Sequence of chain 1.A:
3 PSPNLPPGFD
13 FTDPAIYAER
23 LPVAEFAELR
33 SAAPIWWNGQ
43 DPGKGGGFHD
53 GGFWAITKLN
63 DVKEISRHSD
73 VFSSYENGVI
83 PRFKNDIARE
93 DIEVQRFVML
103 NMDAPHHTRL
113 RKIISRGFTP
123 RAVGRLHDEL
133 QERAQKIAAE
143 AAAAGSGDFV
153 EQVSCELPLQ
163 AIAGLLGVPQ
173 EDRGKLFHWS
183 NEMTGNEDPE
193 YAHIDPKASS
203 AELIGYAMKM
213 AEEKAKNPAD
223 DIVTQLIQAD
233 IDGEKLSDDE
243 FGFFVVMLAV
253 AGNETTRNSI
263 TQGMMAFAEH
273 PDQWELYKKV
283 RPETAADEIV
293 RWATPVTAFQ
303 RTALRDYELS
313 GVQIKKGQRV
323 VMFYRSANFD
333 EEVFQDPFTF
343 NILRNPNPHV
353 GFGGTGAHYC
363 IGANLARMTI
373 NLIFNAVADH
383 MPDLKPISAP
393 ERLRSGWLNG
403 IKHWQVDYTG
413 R

The small molecule below binds the protein below.
Small molecule (SMILES): CCCC(=O)c1cc2cc(-c3ccncc3)ccc2n1CCC1CCNCC1

Binding-site contacts:
Ligand atom C18 contacts residue LYS199 of chain 1.A at 3.5 Å.
Ligand atom C03 contacts residue ALA203 of chain 1.A at 4.0 Å (hydrophobic).
Ligand atom C09 contacts residue SER202 of chain 1.A at 3.6 Å.
Ligand atom C13 contacts residue ILE89 of chain 1.A at 4.1 Å (hydrophobic).
Ligand atom C10 contacts residue VAL96 of chain 1.A at 4.2 Å (hydrophobic).
Ligand atom C07 contacts residue LYS199 of chain 1.A at 4.0 Å.
Ligand atom C12 contacts residue GLN97 of chain 1.A at 4.2 Å.
Ligand atom N14 contacts residue GLN97 of chain 1.A at 4.3 Å.
Ligand atom C13 contacts residue KB91 of chain 1.E at 4.2 Å.
Ligand atom C18 contacts residue ASP93 of chain 1.A at 3.1 Å.
Ligand atom C17 contacts residue VAL96 of chain 1.A at 4.0 Å (hydrophobic).
Ligand atom C04 contacts residue ILE206 of chain 1.A at 3.8 Å (hydrophobic).
Ligand atom C11 contacts residue GLN97 of chain 1.A at 3.7 Å.
Ligand atom C15 contacts residue KB91 of chain 1.E at 3.2 Å.
Ligand atom C15 contacts residue GLN97 of chain 1.A at 3.8 Å.
Ligand atom C17 contacts residue LYS199 of chain 1.A at 3.6 Å.
Ligand atom C08 contacts residue SER202 of chain 1.A at 3.8 Å.
Ligand atom C10 contacts residue LYS199 of chain 1.A at 3.9 Å.
Ligand atom C19 contacts residue LYS199 of chain 1.A at 3.4 Å.
Ligand atom C09 contacts residue LYS199 of chain 1.A at 3.6 Å.
Ligand atom C05 contacts residue VAL96 of chain 1.A at 4.2 Å (hydrophobic).
Ligand atom C24 contacts residue VAL96 of chain 1.A at 4.2 Å (hydrophobic).
Ligand atom C16 contacts residue KB91 of chain 1.E at 3.0 Å.
Ligand atom C07 contacts residue SER202 of chain 1.A at 3.3 Å.
Ligand atom C17 contacts residue ASP93 of chain 1.A at 3.4 Å.
Ligand atom C18 contacts residue VAL96 of chain 1.A at 4.0 Å (hydrophobic).
Ligand atom N20 contacts residue LYS199 of chain 1.A at 4.0 Å.
Ligand atom C08 contacts residue LYS199 of chain 1.A at 3.4 Å.
Ligand atom C25 contacts residue GLU92 of chain 1.A at 4.1 Å.
Ligand atom C19 contacts residue VAL96 of chain 1.A at 4.0 Å (hydrophobic).
Ligand atom C10 contacts residue GLN97 of chain 1.A at 4.2 Å.
Ligand atom C22 contacts residue VAL96 of chain 1.A at 3.6 Å (hydrophobic).
Ligand atom C15 contacts residue PRO198 of chain 1.A at 3.9 Å (hydrophobic).
Ligand atom C09 contacts residue VAL96 of chain 1.A at 4.2 Å (hydrophobic).
Ligand atom C08 contacts residue VAL96 of chain 1.A at 4.2 Å (hydrophobic).
Ligand atom C05 contacts residue PHE245 of chain 1.A at 3.6 Å (hydrophobic).
Ligand atom C16 contacts residue GLN97 of chain 1.A at 3.5 Å.
Ligand atom N14 contacts residue KB91 of chain 1.E at 3.2 Å.
Ligand atom N14 contacts residue PRO198 of chain 1.A at 4.1 Å.
Ligand atom C05 contacts residue ILE206 of chain 1.A at 3.6 Å (hydrophobic).